Binding-site contacts:
Ligand atom O4 contacts residue PRO252 of chain 8.A at 3.6 Å.
Ligand atom C11 contacts residue TYR250 of chain 8.A at 3.7 Å (hydrophobic).
Ligand atom C1 contacts residue PRO252 of chain 8.A at 4.0 Å (hydrophobic).
Ligand atom C10 contacts residue TYR145 of chain 9.A at 3.6 Å (hydrophobic).
Ligand atom N5 contacts residue TYR250 of chain 8.A at 4.4 Å.
Ligand atom C1 contacts residue SER147 of chain 9.A at 3.6 Å.
Ligand atom C4 contacts residue TYR145 of chain 9.A at 3.6 Å (hydrophobic).
Ligand atom C6 contacts residue ALA146 of chain 9.A at 4.3 Å (hydrophobic).
Ligand atom N5 contacts residue TYR145 of chain 9.A at 2.6 Å (h-bond).
Ligand atom O8 contacts residue ALA146 of chain 9.A at 3.3 Å.
Ligand atom C5 contacts residue TYR145 of chain 9.A at 3.3 Å (hydrophobic).
Ligand atom C4 contacts residue PRO252 of chain 8.A at 3.7 Å (hydrophobic).
Ligand atom O1A contacts residue ALA146 of chain 9.A at 3.2 Å.
Ligand atom C1 contacts residue ALA146 of chain 9.A at 4.0 Å (hydrophobic).
Ligand atom C3 contacts residue PRO252 of chain 8.A at 3.8 Å (hydrophobic).
Ligand atom C11 contacts residue TYR145 of chain 9.A at 3.7 Å (hydrophobic).
Ligand atom C7 contacts residue TYR145 of chain 9.A at 3.9 Å (hydrophobic).
Ligand atom C10 contacts residue TYR250 of chain 8.A at 3.5 Å (hydrophobic).
Ligand atom O4 contacts residue TYR145 of chain 9.A at 4.2 Å.
Ligand atom O1B contacts residue PRO252 of chain 8.A at 3.3 Å.
Ligand atom O10 contacts residue TYR250 of chain 8.A at 2.8 Å (h-bond).
Ligand atom C8 contacts residue ALA146 of chain 9.A at 4.5 Å (hydrophobic).
Ligand atom C6 contacts residue TYR145 of chain 9.A at 3.4 Å (hydrophobic).
Ligand atom O1A contacts residue SER147 of chain 9.A at 3.1 Å (h-bond).
Ligand atom C11 contacts residue ARG143 of chain 9.A at 4.0 Å.
Ligand atom O4 contacts residue ASN251 of chain 8.A at 4.1 Å.
Ligand atom O1B contacts residue SER147 of chain 9.A at 2.7 Å (h-bond).
Ligand atom O1A contacts residue ASN148 of chain 9.A at 4.3 Å.
Ligand atom O1B contacts residue ALA146 of chain 9.A at 4.3 Å.
Ligand atom C9 contacts residue TYR145 of chain 9.A at 4.4 Å (hydrophobic).
Ligand atom O4 contacts residue TYR250 of chain 8.A at 3.4 Å.

Sequence of chain 8.A:
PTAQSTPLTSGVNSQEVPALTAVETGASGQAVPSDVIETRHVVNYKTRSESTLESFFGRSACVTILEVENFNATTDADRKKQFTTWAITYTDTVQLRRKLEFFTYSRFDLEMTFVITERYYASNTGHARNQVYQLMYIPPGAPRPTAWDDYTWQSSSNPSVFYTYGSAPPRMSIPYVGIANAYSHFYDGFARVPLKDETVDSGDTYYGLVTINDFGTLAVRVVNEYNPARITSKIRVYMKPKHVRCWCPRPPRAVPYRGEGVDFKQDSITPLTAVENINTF

A small-molecule ligand and the protein it binds are described below.
Small molecule (SMILES): CC(=O)N[C@H]1[C@H]([C@H](O)[C@H](O)CO)O[C@@](O)(C(=O)O)C[C@@H]1O

Sequence of chain 9.A:
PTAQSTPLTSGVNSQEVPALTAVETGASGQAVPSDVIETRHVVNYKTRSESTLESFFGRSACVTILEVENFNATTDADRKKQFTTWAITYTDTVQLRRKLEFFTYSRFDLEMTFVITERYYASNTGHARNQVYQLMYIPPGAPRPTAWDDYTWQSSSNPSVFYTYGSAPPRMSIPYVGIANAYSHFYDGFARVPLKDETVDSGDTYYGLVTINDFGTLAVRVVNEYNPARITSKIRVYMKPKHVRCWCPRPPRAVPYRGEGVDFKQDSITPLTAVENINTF